Binding-site contacts:
Ligand atom N12 contacts residue LEU146 of chain 1.A at 3.8 Å.
Ligand atom C18 contacts residue PHE94 of chain 1.A at 3.4 Å (hydrophobic).
Ligand atom C23 contacts residue ASP157 of chain 1.A at 3.7 Å.
Ligand atom C11 contacts residue ALA42 of chain 1.A at 3.8 Å (hydrophobic).
Ligand atom C14 contacts residue ALA42 of chain 1.A at 3.6 Å (hydrophobic).
Ligand atom N17 contacts residue PHE94 of chain 1.A at 3.4 Å.
Ligand atom C22 contacts residue ASP157 of chain 1.A at 3.2 Å.
Ligand atom C7 contacts residue LEU146 of chain 1.A at 3.3 Å (hydrophobic).
Ligand atom N24 contacts residue LYS44 of chain 1.A at 3.4 Å.
Ligand atom C15 contacts residue LEU146 of chain 1.A at 3.5 Å (hydrophobic).
Ligand atom O21 contacts residue VAL25 of chain 1.A at 3.1 Å.
Ligand atom C7 contacts residue SER99 of chain 1.A at 3.7 Å.
Ligand atom O21 contacts residue GLU19 of chain 1.A at 3.4 Å (salt-bridge).
Ligand atom C18 contacts residue LEU95 of chain 1.A at 3.0 Å (hydrophobic).
Ligand atom C10 contacts residue LEU146 of chain 1.A at 3.4 Å (hydrophobic).
Ligand atom N12 contacts residue GLU93 of chain 1.A at 3.0 Å (salt-bridge).
Ligand atom C18 contacts residue LEU17 of chain 1.A at 3.9 Å (hydrophobic).
Ligand atom N19 contacts residue LEU146 of chain 1.A at 3.5 Å.
Ligand atom C16 contacts residue LEU146 of chain 1.A at 3.5 Å (hydrophobic).
Ligand atom C11 contacts residue MET92 of chain 1.A at 3.8 Å (hydrophobic).
Ligand atom C20 contacts residue VAL25 of chain 1.A at 3.7 Å (hydrophobic).
Ligand atom C4 contacts residue ASN144 of chain 1.A at 3.6 Å.
Ligand atom C18 contacts residue LEU146 of chain 1.A at 3.7 Å (hydrophobic).
Ligand atom N19 contacts residue LEU95 of chain 1.A at 3.8 Å.
Ligand atom N17 contacts residue LEU95 of chain 1.A at 2.9 Å (h-bond).
Ligand atom C11 contacts residue LEU146 of chain 1.A at 3.6 Å (hydrophobic).
Ligand atom N24 contacts residue GLY23 of chain 1.A at 3.1 Å (h-bond).
Ligand atom C14 contacts residue LEU146 of chain 1.A at 3.8 Å (hydrophobic).
Ligand atom O21 contacts residue GLY18 of chain 1.A at 3.2 Å.
Ligand atom C5 contacts residue GLY156 of chain 1.A at 3.4 Å.
Ligand atom C23 contacts residue GLU19 of chain 1.A at 3.6 Å.
Ligand atom C9 contacts residue LEU17 of chain 1.A at 3.5 Å (hydrophobic).
Ligand atom N12 contacts residue ALA42 of chain 1.A at 3.2 Å.
Ligand atom N24 contacts residue GLY20 of chain 1.A at 2.9 Å (h-bond).
Ligand atom C23 contacts residue GLY20 of chain 1.A at 3.1 Å.
Ligand atom C6 contacts residue LEU146 of chain 1.A at 3.7 Å (hydrophobic).
Ligand atom C14 contacts residue GLU93 of chain 1.A at 3.9 Å.
Ligand atom N24 contacts residue GLU19 of chain 1.A at 3.6 Å.
Ligand atom C7 contacts residue ARG143 of chain 1.A at 3.6 Å.
Ligand atom C23 contacts residue LYS44 of chain 1.A at 3.9 Å.

The protein below binds the small molecule below.
Small molecule (SMILES): C[C@@H]1CCN(C(=O)CC#N)C[C@@H]1N(C)c1ncnc2[nH]ccc12

Sequence of chain 1.A:
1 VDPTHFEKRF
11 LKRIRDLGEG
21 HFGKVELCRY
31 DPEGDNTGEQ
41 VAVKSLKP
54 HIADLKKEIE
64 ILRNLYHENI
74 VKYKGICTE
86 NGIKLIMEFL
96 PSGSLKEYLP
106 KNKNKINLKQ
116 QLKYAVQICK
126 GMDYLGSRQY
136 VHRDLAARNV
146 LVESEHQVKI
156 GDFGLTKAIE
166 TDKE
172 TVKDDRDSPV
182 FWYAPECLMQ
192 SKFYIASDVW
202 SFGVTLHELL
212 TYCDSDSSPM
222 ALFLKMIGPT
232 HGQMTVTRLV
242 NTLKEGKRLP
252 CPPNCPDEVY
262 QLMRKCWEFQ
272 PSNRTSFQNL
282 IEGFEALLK